Binding-site contacts:
Ligand atom O5 contacts residue ASN108 of chain 1.E at 2.4 Å (h-bond).
Ligand atom O7 contacts residue ASN108 of chain 1.E at 4.4 Å.
Ligand atom C8 contacts residue ASN108 of chain 1.E at 3.5 Å.
Ligand atom C1 contacts residue SER110 of chain 1.E at 4.1 Å.
Ligand atom O7 contacts residue GLN75 of chain 1.E at 4.2 Å.
Ligand atom O7 contacts residue CYS187 of chain 1.D at 4.5 Å.
Ligand atom C2 contacts residue ASN108 of chain 1.E at 2.5 Å.
Ligand atom C1 contacts residue HIS112 of chain 1.E at 4.0 Å.
Ligand atom C4 contacts residue ASN108 of chain 1.E at 4.3 Å.
Ligand atom N2 contacts residue ASN108 of chain 1.E at 2.8 Å (h-bond).
Ligand atom C1 contacts residue ASN108 of chain 1.E at 1.4 Å.
Ligand atom C8 contacts residue HIS112 of chain 1.E at 3.4 Å.
Ligand atom C8 contacts residue GLN114 of chain 1.E at 3.3 Å.
Ligand atom C5 contacts residue ASN108 of chain 1.E at 3.7 Å.
Ligand atom C2 contacts residue HIS112 of chain 1.E at 4.4 Å.
Ligand atom C7 contacts residue ASN108 of chain 1.E at 3.5 Å.
Ligand atom C3 contacts residue ASN108 of chain 1.E at 3.7 Å.
Ligand atom O5 contacts residue SER110 of chain 1.E at 4.0 Å.
Ligand atom O7 contacts residue GLN114 of chain 1.E at 4.3 Å.
Ligand atom O5 contacts residue HIS112 of chain 1.E at 3.7 Å.
Ligand atom C7 contacts residue GLN114 of chain 1.E at 4.3 Å.

Sequence of chain 1.E:
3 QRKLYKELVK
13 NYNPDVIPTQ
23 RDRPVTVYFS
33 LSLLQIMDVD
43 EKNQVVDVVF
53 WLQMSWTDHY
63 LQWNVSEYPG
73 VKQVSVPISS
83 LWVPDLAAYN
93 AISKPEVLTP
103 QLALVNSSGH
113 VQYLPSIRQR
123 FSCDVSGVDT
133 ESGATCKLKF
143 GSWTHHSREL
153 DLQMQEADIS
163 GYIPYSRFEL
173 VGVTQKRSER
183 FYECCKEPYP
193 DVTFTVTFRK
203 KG

A protein and the small-molecule ligand that binds it are described below.
Small molecule (SMILES): CC(=O)N[C@@H]1[C@@H](O)[C@H](O)[C@@H](CO)O[C@H]1O

Sequence of chain 1.D:
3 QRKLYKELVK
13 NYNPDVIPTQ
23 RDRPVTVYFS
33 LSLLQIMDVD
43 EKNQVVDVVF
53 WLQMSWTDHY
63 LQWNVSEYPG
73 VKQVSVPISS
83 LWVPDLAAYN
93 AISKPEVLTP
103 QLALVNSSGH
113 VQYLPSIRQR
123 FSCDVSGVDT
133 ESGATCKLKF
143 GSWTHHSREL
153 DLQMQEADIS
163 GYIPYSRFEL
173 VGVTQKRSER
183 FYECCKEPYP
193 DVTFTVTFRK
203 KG